This small molecule binds to this protein.
Small molecule (SMILES): CC(=O)N[C@@H]1[C@@H](O)[C@H](O)[C@@H](CO)O[C@H]1O

Sequence of chain 1.A:
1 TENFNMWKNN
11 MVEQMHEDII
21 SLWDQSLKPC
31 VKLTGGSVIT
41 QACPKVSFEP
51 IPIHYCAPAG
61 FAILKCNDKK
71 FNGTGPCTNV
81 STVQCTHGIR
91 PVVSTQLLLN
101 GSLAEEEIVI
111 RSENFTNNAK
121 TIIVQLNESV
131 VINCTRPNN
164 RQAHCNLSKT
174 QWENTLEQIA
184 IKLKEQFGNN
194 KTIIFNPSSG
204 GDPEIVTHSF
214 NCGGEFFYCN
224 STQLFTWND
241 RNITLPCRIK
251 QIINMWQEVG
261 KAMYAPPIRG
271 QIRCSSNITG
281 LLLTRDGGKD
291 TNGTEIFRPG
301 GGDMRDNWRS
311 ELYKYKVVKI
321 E

Binding-site contacts:
Ligand atom O3 contacts residue ASN292 of chain 1.A at 4.0 Å.
Ligand atom N2 contacts residue ASN292 of chain 1.A at 3.6 Å.
Ligand atom C2 contacts residue ASN292 of chain 1.A at 2.8 Å.
Ligand atom O5 contacts residue ASN292 of chain 1.A at 2.4 Å (h-bond).
Ligand atom C4 contacts residue ASN292 of chain 1.A at 4.4 Å.
Ligand atom O7 contacts residue ASN292 of chain 1.A at 4.3 Å.
Ligand atom O7 contacts residue THR294 of chain 1.A at 4.2 Å.
Ligand atom O6 contacts residue ASN292 of chain 1.A at 4.4 Å.
Ligand atom C1 contacts residue ASN292 of chain 1.A at 1.5 Å.
Ligand atom C3 contacts residue ASN292 of chain 1.A at 4.0 Å.
Ligand atom C5 contacts residue ASN292 of chain 1.A at 3.6 Å.